Sequence of chain 54.F:
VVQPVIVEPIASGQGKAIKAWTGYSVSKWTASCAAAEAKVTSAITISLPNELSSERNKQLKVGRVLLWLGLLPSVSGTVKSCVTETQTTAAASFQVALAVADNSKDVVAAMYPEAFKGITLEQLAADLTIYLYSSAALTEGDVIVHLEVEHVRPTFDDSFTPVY

Binding-site contacts:
Ligand atom C2' contacts residue LYS143 of chain 54.F at 3.7 Å.
Ligand atom N9 contacts residue LYS143 of chain 54.F at 3.2 Å (salt-bridge).
Ligand atom C2 contacts residue TRP47 of chain 54.F at 3.4 Å (hydrophobic).
Ligand atom O3' contacts residue GLU140 of chain 54.F at 4.4 Å.
Ligand atom O4' contacts residue LYS143 of chain 54.F at 4.4 Å.
Ligand atom N9 contacts residue GLU140 of chain 54.F at 4.1 Å.
Ligand atom C4 contacts residue TRP47 of chain 54.F at 3.3 Å (hydrophobic).
Ligand atom O4' contacts residue GLU140 of chain 54.F at 3.0 Å (salt-bridge).
Ligand atom C4' contacts residue GLU140 of chain 54.F at 3.4 Å.
Ligand atom C5' contacts residue ARG90 of chain 54.F at 4.3 Å.
Ligand atom N3 contacts residue TRP47 of chain 54.F at 3.4 Å.
Ligand atom C3' contacts residue GLU140 of chain 54.F at 3.8 Å.
Ligand atom C8 contacts residue LYS143 of chain 54.F at 2.7 Å.
Ligand atom N1 contacts residue TRP47 of chain 54.F at 3.7 Å.
Ligand atom O4' contacts residue LYS143 of chain 54.F at 4.2 Å.
Ligand atom C1' contacts residue GLU140 of chain 54.F at 2.7 Å.
Ligand atom C8 contacts residue TRP47 of chain 54.F at 3.6 Å (hydrophobic).
Ligand atom N6 contacts residue TRP47 of chain 54.F at 4.2 Å.
Ligand atom C1' contacts residue TRP47 of chain 54.F at 3.7 Å (hydrophobic).
Ligand atom O4' contacts residue TRP47 of chain 54.F at 3.4 Å.
Ligand atom C1' contacts residue LYS143 of chain 54.F at 3.2 Å.
Ligand atom N9 contacts residue TRP47 of chain 54.F at 3.3 Å.
Ligand atom C5 contacts residue TRP47 of chain 54.F at 3.8 Å (hydrophobic).
Ligand atom N7 contacts residue LYS143 of chain 54.F at 3.8 Å.
Ligand atom O2' contacts residue GLU140 of chain 54.F at 2.3 Å (salt-bridge).
Ligand atom C2' contacts residue GLU140 of chain 54.F at 3.0 Å.
Ligand atom C6 contacts residue TRP47 of chain 54.F at 3.7 Å (hydrophobic).
Ligand atom O2' contacts residue LYS143 of chain 54.F at 3.8 Å.
Ligand atom N7 contacts residue TRP47 of chain 54.F at 3.6 Å.

This protein binds this small molecule.
Small molecule (SMILES): Nc1ncnc2c1ncn2[C@@H]1O[C@H]([C@@H]2O[C@@H]3[C@H](O[P](=O)(O)O2)[C@@H](CO[P](=O)(O)O[C@H]2[C@@H](O)[C@H](n4cnc5c(N)ncnc54)O[C@@H]2COP(=O)=O)O[C@H]3n2ccc(=O)[nH]c2=O)[C@@H](O[P](=O)(O)OC[C@H]2O[C@@H](n3ccc(=O)[nH]c3=O)[C@H](O)[C@@H]2O)[C@H]1O